This small molecule binds to this protein.
Small molecule (SMILES): CCCCCc1cc(O)c2c(c1)OC(C)(C)[C@@H]1CCC(C)=C[C@@H]21

Sequence of chain 1.B:
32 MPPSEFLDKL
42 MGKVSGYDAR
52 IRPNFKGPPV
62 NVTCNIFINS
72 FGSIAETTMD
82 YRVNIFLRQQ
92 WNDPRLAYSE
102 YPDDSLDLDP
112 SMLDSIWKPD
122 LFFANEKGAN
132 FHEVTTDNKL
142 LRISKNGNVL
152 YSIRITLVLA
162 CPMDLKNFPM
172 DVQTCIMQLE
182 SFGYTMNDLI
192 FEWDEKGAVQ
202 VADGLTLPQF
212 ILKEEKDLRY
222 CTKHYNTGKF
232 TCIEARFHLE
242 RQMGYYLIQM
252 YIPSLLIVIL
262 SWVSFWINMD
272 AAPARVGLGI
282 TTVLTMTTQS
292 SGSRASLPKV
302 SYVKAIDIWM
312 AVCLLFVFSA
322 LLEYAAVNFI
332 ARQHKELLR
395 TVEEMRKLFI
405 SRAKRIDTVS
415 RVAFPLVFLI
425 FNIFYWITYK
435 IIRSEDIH

Binding-site contacts:
Ligand atom C15 contacts residue PHE418 of chain 1.B at 3.9 Å (hydrophobic).
Ligand atom C4 contacts residue PHE418 of chain 1.B at 3.4 Å (hydrophobic).
Ligand atom C2 contacts residue PHE418 of chain 1.B at 4.5 Å (hydrophobic).
Ligand atom C13 contacts residue VAL421 of chain 1.B at 4.4 Å (hydrophobic).
Ligand atom C11 contacts residue VAL421 of chain 1.B at 3.7 Å (hydrophobic).
Ligand atom C10 contacts residue VAL421 of chain 1.B at 4.0 Å (hydrophobic).
Ligand atom C15 contacts residue VAL421 of chain 1.B at 3.9 Å (hydrophobic).
Ligand atom O2 contacts residue PHE418 of chain 1.B at 3.4 Å.
Ligand atom C10 contacts residue PHE317 of chain 1.B at 4.4 Å (hydrophobic).
Ligand atom C8 contacts residue PHE418 of chain 1.B at 4.2 Å (hydrophobic).
Ligand atom C18 contacts residue VAL413 of chain 1.B at 4.3 Å (hydrophobic).
Ligand atom C14 contacts residue VAL421 of chain 1.B at 3.8 Å (hydrophobic).
Ligand atom C6 contacts residue PHE418 of chain 1.B at 4.3 Å (hydrophobic).
Ligand atom C5 contacts residue PHE418 of chain 1.B at 3.6 Å (hydrophobic).
Ligand atom C3 contacts residue PHE418 of chain 1.B at 3.9 Å (hydrophobic).
Ligand atom C4 contacts residue SER320 of chain 1.B at 4.3 Å.
Ligand atom O2 contacts residue SER320 of chain 1.B at 3.0 Å (h-bond).
Ligand atom C15 contacts residue ALA417 of chain 1.B at 3.6 Å (hydrophobic).
Ligand atom C7 contacts residue PHE418 of chain 1.B at 3.5 Å (hydrophobic).
Ligand atom O1 contacts residue ALA417 of chain 1.B at 4.3 Å.
Ligand atom C8 contacts residue SER320 of chain 1.B at 4.4 Å.